A protein and the small-molecule ligand that binds it are described below.
Small molecule (SMILES): CC(=O)N[C@H]1[C@H](O[C@H]2[C@H](O)[C@@H](NC(C)=O)CO[C@@H]2CO)O[C@H](CO)[C@@H](O[C@@H]2O[C@H](CO[C@H]3O[C@H](CO)[C@@H](O)[C@H](O)[C@@H]3O)[C@@H](O)[C@H](O[C@H]3O[C@H](CO)[C@@H](O)[C@H](O)[C@@H]3O)[C@@H]2O)[C@@H]1O

Sequence of chain 1.C:
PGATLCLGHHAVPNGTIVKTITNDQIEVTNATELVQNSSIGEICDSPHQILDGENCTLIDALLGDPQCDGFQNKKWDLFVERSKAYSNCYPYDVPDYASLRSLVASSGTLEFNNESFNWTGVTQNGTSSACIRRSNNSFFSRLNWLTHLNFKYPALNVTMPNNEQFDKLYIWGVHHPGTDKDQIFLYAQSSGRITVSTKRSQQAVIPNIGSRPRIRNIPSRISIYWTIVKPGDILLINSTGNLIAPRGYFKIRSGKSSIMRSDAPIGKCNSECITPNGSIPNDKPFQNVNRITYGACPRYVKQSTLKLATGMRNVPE

Sequence of chain 1.A:
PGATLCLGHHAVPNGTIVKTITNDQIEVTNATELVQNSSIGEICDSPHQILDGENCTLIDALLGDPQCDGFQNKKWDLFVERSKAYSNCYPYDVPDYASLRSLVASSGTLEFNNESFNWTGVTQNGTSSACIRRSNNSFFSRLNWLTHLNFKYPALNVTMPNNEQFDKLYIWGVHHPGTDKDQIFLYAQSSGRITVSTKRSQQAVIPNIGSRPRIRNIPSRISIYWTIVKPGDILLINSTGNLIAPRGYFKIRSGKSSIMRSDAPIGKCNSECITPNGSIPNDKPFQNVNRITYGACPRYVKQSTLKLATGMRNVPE

Binding-site contacts:
Ligand atom N2 contacts residue ASN159 of chain 1.C at 2.7 Å (h-bond).
Ligand atom C3 contacts residue SER213 of chain 1.A at 4.2 Å.
Ligand atom O4 contacts residue ARG216 of chain 1.A at 3.7 Å.
Ligand atom C1 contacts residue LEU238 of chain 1.C at 4.4 Å (hydrophobic).
Ligand atom C1 contacts residue ARG216 of chain 1.A at 3.9 Å.
Ligand atom C1 contacts residue ASN159 of chain 1.C at 1.4 Å.
Ligand atom C4 contacts residue ASN159 of chain 1.C at 4.1 Å.
Ligand atom C8 contacts residue ASN159 of chain 1.C at 4.3 Å.
Ligand atom C8 contacts residue ASN240 of chain 1.C at 4.1 Å.
Ligand atom C7 contacts residue ASN159 of chain 1.C at 3.2 Å.
Ligand atom O3 contacts residue SER213 of chain 1.A at 4.3 Å.
Ligand atom N2 contacts residue SER213 of chain 1.A at 3.2 Å (h-bond).
Ligand atom O5 contacts residue ASN159 of chain 1.C at 2.4 Å (h-bond).
Ligand atom C3 contacts residue ASN159 of chain 1.C at 3.6 Å.
Ligand atom O3 contacts residue ARG216 of chain 1.A at 3.9 Å.
Ligand atom C8 contacts residue SER213 of chain 1.A at 3.2 Å.
Ligand atom C6 contacts residue ARG216 of chain 1.A at 3.5 Å.
Ligand atom O7 contacts residue ASN159 of chain 1.C at 3.2 Å (h-bond).
Ligand atom C2 contacts residue SER213 of chain 1.A at 4.3 Å.
Ligand atom C2 contacts residue ASN159 of chain 1.C at 2.2 Å.
Ligand atom C2 contacts residue ARG216 of chain 1.A at 4.5 Å.
Ligand atom C5 contacts residue ARG216 of chain 1.A at 4.0 Å.
Ligand atom O3 contacts residue ASN159 of chain 1.C at 4.5 Å.
Ligand atom C3 contacts residue ARG216 of chain 1.A at 4.1 Å.
Ligand atom C5 contacts residue ASN159 of chain 1.C at 3.6 Å.
Ligand atom O6 contacts residue ARG216 of chain 1.A at 2.7 Å (salt-bridge).
Ligand atom C7 contacts residue SER213 of chain 1.A at 3.5 Å.
Ligand atom O5 contacts residue LEU238 of chain 1.C at 4.5 Å.
Ligand atom C4 contacts residue ARG216 of chain 1.A at 4.0 Å.
Ligand atom O5 contacts residue ARG216 of chain 1.A at 3.1 Å (salt-bridge).